Binding-site contacts:
Ligand atom C4 contacts residue HIS163 of chain 1.A at 3.8 Å.
Ligand atom O4 contacts residue GLN189 of chain 1.A at 3.4 Å.
Ligand atom N5 contacts residue SER144 of chain 1.A at 3.7 Å.
Ligand atom C3 contacts residue CYS145 of chain 1.A at 1.8 Å (hydrophobic).
Ligand atom C22 contacts residue GLU166 of chain 1.A at 3.4 Å.
Ligand atom N1 contacts residue HIS164 of chain 1.A at 2.9 Å (h-bond).
Ligand atom N2 contacts residue GLU166 of chain 1.A at 3.1 Å (salt-bridge).
Ligand atom O1 contacts residue GLU166 of chain 1.A at 3.5 Å.
Ligand atom F3 contacts residue THR190 of chain 1.A at 3.0 Å.
Ligand atom O1 contacts residue PHE140 of chain 1.A at 3.5 Å.
Ligand atom O3 contacts residue GLU166 of chain 1.A at 2.7 Å (salt-bridge).
Ligand atom C19 contacts residue HIS41 of chain 1.A at 3.8 Å.
Ligand atom C17 contacts residue GLU166 of chain 1.A at 3.4 Å.
Ligand atom F1 contacts residue LEU167 of chain 1.A at 3.3 Å.
Ligand atom F1 contacts residue GLU166 of chain 1.A at 2.8 Å.
Ligand atom F3 contacts residue GLN192 of chain 1.A at 3.2 Å.
Ligand atom F2 contacts residue LEU167 of chain 1.A at 3.7 Å.
Ligand atom C10 contacts residue GLN189 of chain 1.A at 3.3 Å.
Ligand atom C14 contacts residue GLU166 of chain 1.A at 3.8 Å.
Ligand atom O1 contacts residue HIS163 of chain 1.A at 2.8 Å (h-bond).
Ligand atom C9 contacts residue HIS164 of chain 1.A at 3.5 Å.
Ligand atom C1 contacts residue HIS164 of chain 1.A at 3.7 Å.
Ligand atom C3 contacts residue ASN142 of chain 1.A at 3.8 Å.
Ligand atom O3 contacts residue MET165 of chain 1.A at 3.3 Å.
Ligand atom N5 contacts residue ASN142 of chain 1.A at 2.9 Å (h-bond).
Ligand atom C6 contacts residue LEU141 of chain 1.A at 3.8 Å (hydrophobic).
Ligand atom C21 contacts residue GLU166 of chain 1.A at 3.6 Å.
Ligand atom F1 contacts residue MET165 of chain 1.A at 3.3 Å.
Ligand atom O1 contacts residue HIS172 of chain 1.A at 3.7 Å.
Ligand atom N1 contacts residue CYS145 of chain 1.A at 3.0 Å (h-bond).
Ligand atom C2 contacts residue CYS145 of chain 1.A at 2.7 Å (hydrophobic).
Ligand atom N5 contacts residue GLY143 of chain 1.A at 3.8 Å.
Ligand atom C8 contacts residue GLU166 of chain 1.A at 3.4 Å.
Ligand atom C20 contacts residue MET165 of chain 1.A at 3.4 Å (hydrophobic).
Ligand atom F2 contacts residue GLU166 of chain 1.A at 3.2 Å.
Ligand atom F2 contacts residue PRO168 of chain 1.A at 3.5 Å.
Ligand atom C4 contacts residue CYS145 of chain 1.A at 3.2 Å (hydrophobic).
Ligand atom N2 contacts residue PHE140 of chain 1.A at 3.6 Å (h-bond).
Ligand atom N5 contacts residue CYS145 of chain 1.A at 2.8 Å (h-bond).
Ligand atom N4 contacts residue GLU166 of chain 1.A at 2.8 Å (salt-bridge).

The protein below binds the small molecule below.
Small molecule (SMILES): [H]/N=C/[C@H](C[C@@H]1CCNC1=O)NC(=O)[C@@H]1[C@@H]2[C@H](CN1C(=O)[C@@H](NC(=O)C(F)(F)F)C(C)(C)C)C2(C)C

Sequence of chain 1.A:
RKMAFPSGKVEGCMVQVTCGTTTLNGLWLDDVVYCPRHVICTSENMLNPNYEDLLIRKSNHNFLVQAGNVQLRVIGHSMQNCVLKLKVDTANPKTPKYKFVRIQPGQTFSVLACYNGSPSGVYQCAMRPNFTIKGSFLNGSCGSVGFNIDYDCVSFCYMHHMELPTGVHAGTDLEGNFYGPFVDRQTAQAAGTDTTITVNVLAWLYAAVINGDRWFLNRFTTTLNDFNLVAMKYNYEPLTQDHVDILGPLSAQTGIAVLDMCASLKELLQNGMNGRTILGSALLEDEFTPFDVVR